Binding-site contacts:
Ligand atom O6 contacts residue ASN295 of chain 5.B at 3.6 Å.
Ligand atom N2 contacts residue ASN295 of chain 5.B at 3.0 Å (h-bond).
Ligand atom C3 contacts residue ASN295 of chain 5.B at 3.7 Å.
Ligand atom O6 contacts residue SER297 of chain 5.B at 3.7 Å.
Ligand atom C4 contacts residue ASN295 of chain 5.B at 4.2 Å.
Ligand atom C5 contacts residue ASN295 of chain 5.B at 3.7 Å.
Ligand atom O6 contacts residue SER296 of chain 5.B at 4.3 Å.
Ligand atom C7 contacts residue ASN295 of chain 5.B at 4.2 Å.
Ligand atom C2 contacts residue ASN295 of chain 5.B at 2.5 Å.
Ligand atom C6 contacts residue ASN295 of chain 5.B at 4.4 Å.
Ligand atom O5 contacts residue ASN295 of chain 5.B at 2.3 Å (h-bond).
Ligand atom C1 contacts residue ASN295 of chain 5.B at 1.4 Å.

The protein below binds the small molecule below.
Small molecule (SMILES): CC(=O)N[C@@H]1[C@@H](O)[C@H](O)[C@@H](CO)O[C@H]1O

Sequence of chain 5.B:
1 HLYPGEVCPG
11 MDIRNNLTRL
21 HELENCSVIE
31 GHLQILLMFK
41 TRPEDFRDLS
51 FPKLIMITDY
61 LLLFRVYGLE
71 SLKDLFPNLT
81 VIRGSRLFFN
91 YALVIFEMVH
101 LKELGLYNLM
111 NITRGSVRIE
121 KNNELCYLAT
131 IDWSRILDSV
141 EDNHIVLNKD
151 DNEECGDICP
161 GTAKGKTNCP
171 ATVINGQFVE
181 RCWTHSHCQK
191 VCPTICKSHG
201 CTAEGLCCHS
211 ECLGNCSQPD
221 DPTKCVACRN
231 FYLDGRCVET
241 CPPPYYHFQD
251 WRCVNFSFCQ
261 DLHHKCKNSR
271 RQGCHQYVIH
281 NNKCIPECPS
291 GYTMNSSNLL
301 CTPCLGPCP